The protein below binds the small molecule below.
Small molecule (SMILES): OC[C@H]1O[C@@H](O)[C@H](O)[C@@H](O)[C@@H]1O

Binding-site contacts:
Ligand atom O3 contacts residue LEU99 of chain 1.A at 3.9 Å.
Ligand atom C3 contacts residue GLU96 of chain 1.A at 3.7 Å.
Ligand atom O3 contacts residue GLU96 of chain 1.A at 2.7 Å (salt-bridge).
Ligand atom O2 contacts residue HIS160 of chain 1.A at 4.5 Å.
Ligand atom O4 contacts residue PHE199 of chain 1.A at 4.0 Å.
Ligand atom O3 contacts residue GLN102 of chain 1.A at 4.2 Å.
Ligand atom O5 contacts residue LEU99 of chain 1.A at 4.2 Å.
Ligand atom C1 contacts residue TYR162 of chain 1.A at 4.2 Å (hydrophobic).
Ligand atom O2 contacts residue GLC1 of chain 1.B at 3.7 Å.
Ligand atom C4 contacts residue LEU99 of chain 1.A at 4.0 Å (hydrophobic).
Ligand atom C4 contacts residue GLC1 of chain 1.B at 3.9 Å.
Ligand atom C5 contacts residue PHE199 of chain 1.A at 3.7 Å (hydrophobic).
Ligand atom O2 contacts residue TYR162 of chain 1.A at 3.4 Å.
Ligand atom O2 contacts residue GLU96 of chain 1.A at 2.5 Å (salt-bridge).
Ligand atom O3 contacts residue GLC1 of chain 1.B at 2.7 Å (h-bond).
Ligand atom O6 contacts residue PHE199 of chain 1.A at 4.3 Å.
Ligand atom C6 contacts residue PHE199 of chain 1.A at 4.0 Å (hydrophobic).
Ligand atom O4 contacts residue GLC1 of chain 1.B at 3.0 Å (h-bond).
Ligand atom O1 contacts residue ALA130 of chain 1.A at 3.9 Å.
Ligand atom C2 contacts residue GLC1 of chain 1.B at 4.1 Å.
Ligand atom C1 contacts residue PHE199 of chain 1.A at 4.0 Å (hydrophobic).
Ligand atom C2 contacts residue LEU99 of chain 1.A at 4.0 Å (hydrophobic).
Ligand atom C3 contacts residue GLC1 of chain 1.B at 3.2 Å.
Ligand atom C2 contacts residue ALA130 of chain 1.A at 4.0 Å (hydrophobic).
Ligand atom C2 contacts residue TYR162 of chain 1.A at 4.3 Å (hydrophobic).
Ligand atom O2 contacts residue ALA130 of chain 1.A at 4.1 Å.
Ligand atom C3 contacts residue LEU99 of chain 1.A at 4.2 Å (hydrophobic).
Ligand atom C2 contacts residue GLU96 of chain 1.A at 3.4 Å.
Ligand atom O1 contacts residue TYR162 of chain 1.A at 4.3 Å.
Ligand atom O5 contacts residue PHE199 of chain 1.A at 4.3 Å.

Sequence of chain 1.A:
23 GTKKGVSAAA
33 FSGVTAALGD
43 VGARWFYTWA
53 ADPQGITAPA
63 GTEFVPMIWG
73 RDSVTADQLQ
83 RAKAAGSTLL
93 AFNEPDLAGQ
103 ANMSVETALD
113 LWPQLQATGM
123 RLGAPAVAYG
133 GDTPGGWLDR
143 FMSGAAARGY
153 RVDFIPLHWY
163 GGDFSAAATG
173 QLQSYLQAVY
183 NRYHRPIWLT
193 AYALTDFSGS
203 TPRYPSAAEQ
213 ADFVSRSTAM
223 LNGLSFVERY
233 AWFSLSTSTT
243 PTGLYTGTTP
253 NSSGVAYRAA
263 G